Binding-site contacts:
Ligand atom O2 contacts residue PHE236 of chain 58.C at 3.4 Å (h-bond).
Ligand atom C15 contacts residue TYR66 of chain 58.A at 3.4 Å (hydrophobic).
Ligand atom O2 contacts residue THR235 of chain 58.C at 3.0 Å.
Ligand atom S1 contacts residue GLN233 of chain 58.C at 3.7 Å.
Ligand atom C1 contacts residue GLN153 of chain 20.A at 3.4 Å.
Ligand atom C20 contacts residue ARG212 of chain 20.A at 3.4 Å.
Ligand atom C9 contacts residue ASP234 of chain 58.C at 3.6 Å.
Ligand atom O1 contacts residue GLN233 of chain 58.C at 3.5 Å (h-bond).
Ligand atom C13 contacts residue TYR66 of chain 58.A at 3.4 Å (hydrophobic).
Ligand atom N1 contacts residue GLN233 of chain 58.C at 3.3 Å (h-bond).
Ligand atom C4 contacts residue ASN148 of chain 20.A at 3.3 Å.
Ligand atom C5 contacts residue GLN153 of chain 20.A at 3.2 Å.
Ligand atom C16 contacts residue PHE236 of chain 58.C at 3.7 Å (hydrophobic).
Ligand atom O5 contacts residue TRP152 of chain 20.A at 3.5 Å (h-bond).
Ligand atom O2 contacts residue ASP234 of chain 58.C at 3.7 Å.
Ligand atom O5 contacts residue ARG227 of chain 58.A at 3.5 Å (salt-bridge).
Ligand atom C8 contacts residue ASP234 of chain 58.C at 3.3 Å.
Ligand atom C4 contacts residue ASP149 of chain 20.A at 3.5 Å.
Ligand atom O5 contacts residue TYR229 of chain 58.A at 3.8 Å.
Ligand atom O2 contacts residue GLN233 of chain 58.C at 3.0 Å.
Ligand atom C16 contacts residue THR235 of chain 58.C at 3.8 Å.
Ligand atom C14 contacts residue TYR66 of chain 58.A at 3.4 Å (hydrophobic).
Ligand atom O4 contacts residue ARG212 of chain 20.A at 2.8 Å (salt-bridge).
Ligand atom O5 contacts residue ARG212 of chain 20.A at 3.3 Å (salt-bridge).
Ligand atom C8 contacts residue ASN148 of chain 20.A at 3.3 Å.
Ligand atom C7 contacts residue THR235 of chain 58.C at 3.8 Å.
Ligand atom O1 contacts residue TYR150 of chain 20.A at 3.0 Å (h-bond).
Ligand atom C2 contacts residue TYR66 of chain 58.A at 3.8 Å (hydrophobic).
Ligand atom C3 contacts residue ASN148 of chain 20.A at 3.5 Å.
Ligand atom O1 contacts residue ASP149 of chain 20.A at 3.6 Å.
Ligand atom C6 contacts residue GLN153 of chain 20.A at 3.2 Å.
Ligand atom C6 contacts residue PHE236 of chain 58.C at 3.5 Å (hydrophobic).
Ligand atom C10 contacts residue ASP234 of chain 58.C at 3.8 Å.
Ligand atom O4 contacts residue ARG227 of chain 58.A at 3.3 Å (salt-bridge).
Ligand atom C9 contacts residue ASN148 of chain 20.A at 3.7 Å.
Ligand atom C10 contacts residue ASN148 of chain 20.A at 3.7 Å.
Ligand atom C3 contacts residue ASP149 of chain 20.A at 3.5 Å.
Ligand atom N1 contacts residue GLN153 of chain 20.A at 2.7 Å (h-bond).
Ligand atom C20 contacts residue ARG227 of chain 58.A at 3.6 Å.
Ligand atom N1 contacts residue PHE236 of chain 58.C at 3.6 Å.

The small molecule below binds the protein below.
Small molecule (SMILES): CCCOc1ccc2cc(S(=O)(=O)Nc3ccc(C(=O)O)cc3)ccc2c1

Sequence of chain 20.A:
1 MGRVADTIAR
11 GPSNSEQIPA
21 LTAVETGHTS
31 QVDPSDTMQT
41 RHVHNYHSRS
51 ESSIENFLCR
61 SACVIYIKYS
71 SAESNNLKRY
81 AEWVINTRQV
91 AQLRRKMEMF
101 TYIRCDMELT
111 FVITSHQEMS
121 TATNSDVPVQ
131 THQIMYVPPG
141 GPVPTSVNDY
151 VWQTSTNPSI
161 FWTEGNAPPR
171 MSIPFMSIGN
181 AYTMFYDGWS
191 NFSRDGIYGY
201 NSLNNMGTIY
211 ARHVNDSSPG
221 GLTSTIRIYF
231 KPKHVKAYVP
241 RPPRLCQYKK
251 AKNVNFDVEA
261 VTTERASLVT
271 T

Sequence of chain 58.A:
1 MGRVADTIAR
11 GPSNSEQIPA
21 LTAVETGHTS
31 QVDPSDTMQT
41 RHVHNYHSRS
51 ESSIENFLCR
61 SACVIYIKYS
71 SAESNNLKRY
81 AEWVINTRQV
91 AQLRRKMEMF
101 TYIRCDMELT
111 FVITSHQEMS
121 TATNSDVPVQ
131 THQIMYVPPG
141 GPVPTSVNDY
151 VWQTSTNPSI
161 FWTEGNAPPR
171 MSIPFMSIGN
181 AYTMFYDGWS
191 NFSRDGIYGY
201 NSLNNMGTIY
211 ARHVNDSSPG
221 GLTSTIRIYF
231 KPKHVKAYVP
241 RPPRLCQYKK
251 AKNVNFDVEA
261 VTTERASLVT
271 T

Sequence of chain 58.C:
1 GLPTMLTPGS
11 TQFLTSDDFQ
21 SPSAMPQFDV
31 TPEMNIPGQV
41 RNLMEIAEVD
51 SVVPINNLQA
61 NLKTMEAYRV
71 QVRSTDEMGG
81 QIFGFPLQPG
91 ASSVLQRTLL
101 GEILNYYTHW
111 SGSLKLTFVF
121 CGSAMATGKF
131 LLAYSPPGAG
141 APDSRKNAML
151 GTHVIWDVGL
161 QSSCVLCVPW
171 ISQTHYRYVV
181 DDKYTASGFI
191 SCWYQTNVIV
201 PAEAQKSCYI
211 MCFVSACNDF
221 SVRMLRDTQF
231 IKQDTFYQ